Sequence of chain 1.B:
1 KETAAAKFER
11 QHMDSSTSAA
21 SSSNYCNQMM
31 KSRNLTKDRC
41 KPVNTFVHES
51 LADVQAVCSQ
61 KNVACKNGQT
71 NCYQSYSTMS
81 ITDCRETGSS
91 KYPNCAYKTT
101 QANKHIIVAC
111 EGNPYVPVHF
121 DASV

Sequence of chain 2.B:
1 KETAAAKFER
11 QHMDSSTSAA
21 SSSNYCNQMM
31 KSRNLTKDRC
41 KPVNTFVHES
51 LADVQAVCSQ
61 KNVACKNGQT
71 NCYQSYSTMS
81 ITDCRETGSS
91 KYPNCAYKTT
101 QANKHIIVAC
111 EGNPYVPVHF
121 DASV

Binding-site contacts:
Ligand atom O4' contacts residue IMP1 of chain 2.F at 3.3 Å (h-bond).
Ligand atom O6 contacts residue ASN44 of chain 1.B at 3.5 Å.
Ligand atom O3' contacts residue LYS66 of chain 2.B at 3.2 Å.
Ligand atom O1P contacts residue PHE120 of chain 1.B at 3.6 Å.
Ligand atom N7 contacts residue THR45 of chain 1.B at 2.7 Å (h-bond).
Ligand atom O3P contacts residue SER123 of chain 1.B at 2.4 Å (h-bond).
Ligand atom N1 contacts residue PHE120 of chain 1.B at 3.6 Å (h-bond).
Ligand atom P contacts residue SER123 of chain 1.B at 3.2 Å.
Ligand atom O5' contacts residue ASP121 of chain 1.B at 3.5 Å (salt-bridge).
Ligand atom C5' contacts residue IMP1 of chain 2.F at 3.0 Å.
Ligand atom O3' contacts residue ASP121 of chain 2.B at 3.2 Å (salt-bridge).
Ligand atom C4 contacts residue VAL43 of chain 1.B at 3.6 Å (hydrophobic).
Ligand atom O5' contacts residue ALA122 of chain 1.B at 3.0 Å.
Ligand atom O2' contacts residue LYS66 of chain 2.B at 3.6 Å.
Ligand atom O5' contacts residue IMP1 of chain 2.F at 2.9 Å.
Ligand atom P contacts residue IMP1 of chain 2.F at 3.3 Å.
Ligand atom O3P contacts residue ALA122 of chain 1.B at 3.4 Å.
Ligand atom C8 contacts residue THR45 of chain 1.B at 3.3 Å.
Ligand atom O2' contacts residue ARG85 of chain 1.B at 3.1 Å (salt-bridge).
Ligand atom O2P contacts residue IMP1 of chain 2.F at 2.8 Å (h-bond).
Ligand atom N7 contacts residue ASN44 of chain 1.B at 3.6 Å.
Ligand atom O3P contacts residue IMP1 of chain 2.F at 2.8 Å (h-bond).
Ligand atom O1P contacts residue SER123 of chain 1.B at 2.9 Å (h-bond).
Ligand atom O2P contacts residue ALA122 of chain 2.B at 3.6 Å.
Ligand atom C5' contacts residue ASP121 of chain 1.B at 3.1 Å.
Ligand atom O1P contacts residue ALA122 of chain 1.B at 3.4 Å.
Ligand atom C3' contacts residue LYS66 of chain 2.B at 3.6 Å.
Ligand atom C8 contacts residue VAL43 of chain 1.B at 2.9 Å (hydrophobic).
Ligand atom C5' contacts residue ALA122 of chain 1.B at 3.6 Å (hydrophobic).
Ligand atom C1' contacts residue VAL43 of chain 1.B at 3.3 Å (hydrophobic).
Ligand atom N1 contacts residue IMP1 of chain 1.G at 3.0 Å (h-bond).
Ligand atom O3' contacts residue IMP1 of chain 2.F at 3.3 Å.
Ligand atom O6 contacts residue HIS12 of chain 1.B at 3.0 Å.
Ligand atom O2' contacts residue ALA122 of chain 2.B at 3.6 Å.
Ligand atom O2' contacts residue ASP121 of chain 2.B at 3.1 Å (salt-bridge).
Ligand atom N9 contacts residue VAL43 of chain 1.B at 3.0 Å.
Ligand atom C4' contacts residue IMP1 of chain 2.F at 2.9 Å.
Ligand atom O6 contacts residue THR45 of chain 1.B at 2.9 Å (h-bond).
Ligand atom N7 contacts residue VAL43 of chain 1.B at 3.5 Å.
Ligand atom P contacts residue ALA122 of chain 1.B at 3.5 Å.

A small-molecule ligand and the protein it binds are described below.
Small molecule (SMILES): O=c1[nH]cnc2c1ncn2[C@@H]1O[C@H](COP(=O)(O)O)[C@@H](O)[C@H]1O